Sequence of chain 1.C:
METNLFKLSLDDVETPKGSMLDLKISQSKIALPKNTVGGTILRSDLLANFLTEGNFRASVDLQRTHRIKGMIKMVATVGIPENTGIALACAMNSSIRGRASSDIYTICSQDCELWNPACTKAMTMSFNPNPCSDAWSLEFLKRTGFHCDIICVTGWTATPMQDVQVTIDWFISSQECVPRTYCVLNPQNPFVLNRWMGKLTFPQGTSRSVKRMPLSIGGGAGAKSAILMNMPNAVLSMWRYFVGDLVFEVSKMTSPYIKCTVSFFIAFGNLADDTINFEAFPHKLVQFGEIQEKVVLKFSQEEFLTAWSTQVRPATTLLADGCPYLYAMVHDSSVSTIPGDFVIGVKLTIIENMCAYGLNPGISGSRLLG

The protein below binds the small molecule below.
Small molecule (SMILES): Nc1ccn([C@@H]2O[C@H](CO[P](=O)(O)O[C@H]3[C@@H](O)[C@H](n4ccc(=O)[nH]c4=O)O[C@@H]3CO[P](=O)(O)O[C@H]3[C@@H](O)[C@H](n4ccc(N)nc4=O)O[C@@H]3CO[P](=O)(O)O[C@H]3[C@@H](O)[C@H](n4ccc(=O)[nH]c4=O)O[C@@H]3CO[P](=O)(O)O[C@H]3[C@@H](O)[C@H](n4cnc5c(=O)nc(N)[nH]c54)O[C@@H]3CO[P](=O)(O)O[C@H]3[C@@H](O)[C@H](n4cnc5c(N)ncnc54)O[C@@H]3CO)[C@@H](O)[C@H]2O)c(=O)n1

Binding-site contacts:
Ligand atom OP1 contacts residue ASN4 of chain 17.C at 3.5 Å.
Ligand atom O4' contacts residue ARG180 of chain 1.C at 4.0 Å.
Ligand atom C1' contacts residue ARG180 of chain 1.C at 3.7 Å.
Ligand atom C2 contacts residue ARG180 of chain 1.C at 3.6 Å.
Ligand atom OP1 contacts residue THR3 of chain 17.C at 2.9 Å (h-bond).
Ligand atom N3 contacts residue ARG180 of chain 1.C at 4.0 Å.
Ligand atom N6 contacts residue THR349 of chain 1.C at 3.9 Å.
Ligand atom C1' contacts residue PRO190 of chain 1.C at 3.9 Å (hydrophobic).
Ligand atom O2' contacts residue ARG180 of chain 1.C at 3.9 Å.
Ligand atom O4' contacts residue PRO190 of chain 1.C at 3.2 Å.
Ligand atom O5' contacts residue LYS7 of chain 17.C at 3.4 Å (salt-bridge).
Ligand atom O4' contacts residue MET1 of chain 17.C at 3.7 Å.
Ligand atom OP1 contacts residue THR124 of chain 1.C at 3.8 Å.
Ligand atom OP1 contacts residue SER126 of chain 1.C at 2.8 Å (h-bond).
Ligand atom O2' contacts residue MET1 of chain 17.C at 3.2 Å (h-bond).
Ligand atom O3' contacts residue THR3 of chain 17.C at 3.8 Å.
Ligand atom N7 contacts residue ILE350 of chain 1.C at 3.8 Å.
Ligand atom C4' contacts residue GLU2 of chain 17.C at 3.5 Å.
Ligand atom P contacts residue SER126 of chain 1.C at 3.7 Å.
Ligand atom C4' contacts residue SER126 of chain 1.C at 3.4 Å.
Ligand atom O2' contacts residue MET125 of chain 1.C at 3.6 Å.
Ligand atom N6 contacts residue ILE350 of chain 1.C at 4.0 Å.
Ligand atom C4' contacts residue MET1 of chain 17.C at 3.9 Å (hydrophobic).
Ligand atom C2 contacts residue VAL192 of chain 1.C at 3.7 Å (hydrophobic).
Ligand atom C5' contacts residue THR124 of chain 1.C at 3.5 Å.
Ligand atom C4 contacts residue VAL192 of chain 1.C at 3.9 Å (hydrophobic).
Ligand atom OP2 contacts residue LYS7 of chain 17.C at 2.6 Å (salt-bridge).
Ligand atom O3' contacts residue GLU2 of chain 17.C at 3.6 Å.
Ligand atom O2' contacts residue SER126 of chain 1.C at 3.6 Å (h-bond).
Ligand atom OP1 contacts residue THR124 of chain 1.C at 4.0 Å.
Ligand atom C6 contacts residue ILE350 of chain 1.C at 3.8 Å (hydrophobic).
Ligand atom P contacts residue THR3 of chain 17.C at 3.9 Å.
Ligand atom C5' contacts residue SER126 of chain 1.C at 3.9 Å.
Ligand atom N3 contacts residue VAL192 of chain 1.C at 3.4 Å.
Ligand atom O3' contacts residue SER126 of chain 1.C at 3.3 Å.
Ligand atom C4' contacts residue THR124 of chain 1.C at 3.6 Å.
Ligand atom OP1 contacts residue LYS7 of chain 17.C at 3.4 Å (salt-bridge).
Ligand atom C5' contacts residue GLU2 of chain 17.C at 3.2 Å.
Ligand atom P contacts residue LYS7 of chain 17.C at 3.2 Å.
Ligand atom C5 contacts residue ILE350 of chain 1.C at 3.6 Å (hydrophobic).

Sequence of chain 17.C:
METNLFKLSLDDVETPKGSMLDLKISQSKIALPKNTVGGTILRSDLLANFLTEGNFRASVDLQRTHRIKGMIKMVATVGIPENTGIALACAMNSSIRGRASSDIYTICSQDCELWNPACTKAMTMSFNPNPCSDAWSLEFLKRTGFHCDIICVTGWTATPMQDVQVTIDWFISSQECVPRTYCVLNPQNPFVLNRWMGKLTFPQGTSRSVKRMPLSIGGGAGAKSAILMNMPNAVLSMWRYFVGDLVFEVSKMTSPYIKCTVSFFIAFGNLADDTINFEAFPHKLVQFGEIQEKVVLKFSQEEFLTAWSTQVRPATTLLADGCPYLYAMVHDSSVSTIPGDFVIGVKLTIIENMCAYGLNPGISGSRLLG